Sequence of chain 2.A:
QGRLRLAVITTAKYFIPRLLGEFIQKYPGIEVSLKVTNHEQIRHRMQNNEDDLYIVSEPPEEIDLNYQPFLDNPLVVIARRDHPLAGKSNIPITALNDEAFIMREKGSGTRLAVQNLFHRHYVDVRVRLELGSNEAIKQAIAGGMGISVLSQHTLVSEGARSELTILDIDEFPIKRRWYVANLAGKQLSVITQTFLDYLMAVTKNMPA

The small molecule below binds the protein below.
Small molecule (SMILES): O=C(O)COP(=O)(O)O

Binding-site contacts:
Ligand atom C2 contacts residue ILE18 of chain 2.A at 3.5 Å (hydrophobic).
Ligand atom O1 contacts residue ILE18 of chain 2.A at 3.5 Å.
Ligand atom C1 contacts residue ASN82 of chain 2.A at 3.6 Å.
Ligand atom O4P contacts residue HIS48 of chain 2.A at 2.9 Å (h-bond).
Ligand atom O2P contacts residue THR19 of chain 2.A at 2.6 Å (h-bond).
Ligand atom O1 contacts residue THR20 of chain 2.A at 2.6 Å (h-bond).
Ligand atom O4P contacts residue SER117 of chain 2.A at 3.5 Å.
Ligand atom O1 contacts residue ASN82 of chain 2.A at 2.7 Å (h-bond).
Ligand atom O3P contacts residue ARG113 of chain 2.A at 2.9 Å (salt-bridge).
Ligand atom C1 contacts residue THR20 of chain 2.A at 3.3 Å.
Ligand atom P contacts residue GLY118 of chain 2.A at 3.5 Å.
Ligand atom O1 contacts residue SER66 of chain 2.A at 3.8 Å.
Ligand atom O1P contacts residue HIS48 of chain 2.A at 3.2 Å (h-bond).
Ligand atom C1 contacts residue SER66 of chain 2.A at 3.9 Å.
Ligand atom P contacts residue SER117 of chain 2.A at 3.8 Å.
Ligand atom O1P contacts residue ILE18 of chain 2.A at 3.9 Å.
Ligand atom O1P contacts residue THR119 of chain 2.A at 3.9 Å.
Ligand atom O4P contacts residue GLY118 of chain 2.A at 2.8 Å (h-bond).
Ligand atom O2P contacts residue ASN47 of chain 2.A at 3.6 Å.
Ligand atom O2 contacts residue THR119 of chain 2.A at 3.9 Å.
Ligand atom O2P contacts residue ARG113 of chain 2.A at 2.9 Å (salt-bridge).
Ligand atom C1 contacts residue ARG185 of chain 2.A at 3.8 Å.
Ligand atom C2 contacts residue THR19 of chain 2.A at 3.8 Å.
Ligand atom O3P contacts residue GLY118 of chain 2.A at 3.4 Å (h-bond).
Ligand atom P contacts residue THR119 of chain 2.A at 4.0 Å.
Ligand atom O2 contacts residue SER66 of chain 2.A at 3.6 Å (h-bond).
Ligand atom P contacts residue THR19 of chain 2.A at 3.8 Å.
Ligand atom C2 contacts residue THR119 of chain 2.A at 3.8 Å.
Ligand atom O2 contacts residue HIS48 of chain 2.A at 3.3 Å.
Ligand atom O3P contacts residue SER117 of chain 2.A at 2.6 Å (h-bond).
Ligand atom P contacts residue HIS48 of chain 2.A at 3.8 Å.
Ligand atom O2 contacts residue ARG185 of chain 2.A at 2.5 Å (salt-bridge).
Ligand atom C1 contacts residue THR119 of chain 2.A at 3.8 Å.
Ligand atom C2 contacts residue THR20 of chain 2.A at 3.3 Å.
Ligand atom P contacts residue ARG113 of chain 2.A at 3.5 Å.
Ligand atom O2 contacts residue ILE18 of chain 2.A at 3.8 Å.
Ligand atom O3P contacts residue THR119 of chain 2.A at 2.7 Å (h-bond).
Ligand atom C1 contacts residue ILE18 of chain 2.A at 3.3 Å (hydrophobic).
Ligand atom O2 contacts residue ASN82 of chain 2.A at 3.8 Å.
Ligand atom O4P contacts residue ASN47 of chain 2.A at 3.4 Å.